The protein below binds the small molecule below.
Small molecule (SMILES): OC[C@H]1O[C@H](O[C@H]2[C@H](O)[C@@H](O)[C@@H](O[C@H]3[C@H](O)[C@@H](O)[C@@H](O)O[C@@H]3CO)O[C@@H]2CO)[C@H](O)[C@@H](O)[C@@H]1O

Sequence of chain 1.A:
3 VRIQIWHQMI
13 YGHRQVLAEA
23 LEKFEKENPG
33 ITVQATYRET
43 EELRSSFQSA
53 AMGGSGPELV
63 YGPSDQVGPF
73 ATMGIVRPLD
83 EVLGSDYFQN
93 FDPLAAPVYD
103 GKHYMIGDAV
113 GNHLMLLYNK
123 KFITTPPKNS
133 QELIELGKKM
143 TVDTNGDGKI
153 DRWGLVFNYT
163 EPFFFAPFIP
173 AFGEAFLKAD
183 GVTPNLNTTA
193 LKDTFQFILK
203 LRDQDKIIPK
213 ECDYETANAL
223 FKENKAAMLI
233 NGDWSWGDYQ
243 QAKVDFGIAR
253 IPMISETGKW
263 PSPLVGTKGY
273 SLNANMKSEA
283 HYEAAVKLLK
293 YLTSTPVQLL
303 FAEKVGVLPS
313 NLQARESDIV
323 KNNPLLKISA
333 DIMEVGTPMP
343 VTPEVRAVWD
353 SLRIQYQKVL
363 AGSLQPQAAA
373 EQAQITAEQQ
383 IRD

Binding-site contacts:
Ligand atom O1 contacts residue GLN10 of chain 1.A at 3.2 Å (h-bond).
Ligand atom C3 contacts residue GLN10 of chain 1.A at 3.3 Å.
Ligand atom O3 contacts residue GLN10 of chain 1.A at 3.1 Å (h-bond).
Ligand atom O2 contacts residue MET11 of chain 1.A at 3.6 Å.
Ligand atom O6 contacts residue TYR216 of chain 1.A at 3.3 Å.
Ligand atom C2 contacts residue ASN114 of chain 1.A at 3.4 Å.
Ligand atom O2 contacts residue ASN114 of chain 1.A at 2.5 Å (h-bond).
Ligand atom O2 contacts residue GLN10 of chain 1.A at 2.7 Å (h-bond).
Ligand atom C6 contacts residue GLU163 of chain 1.A at 3.2 Å.
Ligand atom C6 contacts residue ARG355 of chain 1.A at 3.7 Å.
Ligand atom O1 contacts residue TYR39 of chain 1.A at 3.7 Å.
Ligand atom O4 contacts residue ARG348 of chain 1.A at 2.9 Å (salt-bridge).
Ligand atom O4 contacts residue ARG355 of chain 1.A at 3.4 Å (salt-bridge).
Ligand atom O4 contacts residue GLU43 of chain 1.A at 2.8 Å (salt-bridge).
Ligand atom O3 contacts residue ASN114 of chain 1.A at 3.0 Å (h-bond).
Ligand atom C2 contacts residue GLN10 of chain 1.A at 3.7 Å.
Ligand atom O4 contacts residue THR42 of chain 1.A at 3.6 Å.
Ligand atom O2 contacts residue MET341 of chain 1.A at 3.5 Å.
Ligand atom O6 contacts residue PHE165 of chain 1.A at 2.9 Å (h-bond).
Ligand atom O3 contacts residue LYS270 of chain 1.A at 3.3 Å.
Ligand atom O6 contacts residue PRO164 of chain 1.A at 3.4 Å.
Ligand atom O3 contacts residue ARG348 of chain 1.A at 3.1 Å (salt-bridge).
Ligand atom O3 contacts residue ASP67 of chain 1.A at 2.7 Å (salt-bridge).
Ligand atom C6 contacts residue TYR216 of chain 1.A at 3.7 Å (hydrophobic).
Ligand atom O3 contacts residue PRO65 of chain 1.A at 3.3 Å.
Ligand atom C5 contacts residue GLU43 of chain 1.A at 3.6 Å.
Ligand atom C1 contacts residue PHE165 of chain 1.A at 3.5 Å (hydrophobic).
Ligand atom C4 contacts residue GLU43 of chain 1.A at 3.6 Å.
Ligand atom O2 contacts residue ILE12 of chain 1.A at 3.0 Å (h-bond).
Ligand atom O2 contacts residue PRO65 of chain 1.A at 3.1 Å.
Ligand atom C1 contacts residue TRP236 of chain 1.A at 3.5 Å (hydrophobic).
Ligand atom C2 contacts residue ASP67 of chain 1.A at 3.4 Å.
Ligand atom C3 contacts residue ASP67 of chain 1.A at 3.6 Å.
Ligand atom O2 contacts residue LYS270 of chain 1.A at 3.6 Å.
Ligand atom O2 contacts residue ASP67 of chain 1.A at 2.7 Å (salt-bridge).
Ligand atom O5 contacts residue PHE165 of chain 1.A at 3.3 Å.
Ligand atom C4 contacts residue TRP351 of chain 1.A at 3.6 Å (hydrophobic).
Ligand atom C2 contacts residue TRP236 of chain 1.A at 3.7 Å (hydrophobic).
Ligand atom C1 contacts residue ILE12 of chain 1.A at 3.6 Å (hydrophobic).
Ligand atom O6 contacts residue GLU163 of chain 1.A at 2.5 Å (salt-bridge).